Binding-site contacts:
Ligand atom C1 contacts residue ASN265 of chain 1.C at 1.4 Å.
Ligand atom C5 contacts residue ASN265 of chain 1.C at 3.7 Å.
Ligand atom C5 contacts residue NAG1 of chain 1.KB at 4.4 Å.
Ligand atom N2 contacts residue ASN265 of chain 1.C at 2.9 Å (h-bond).
Ligand atom C8 contacts residue ILE286 of chain 1.C at 4.0 Å (hydrophobic).
Ligand atom C2 contacts residue NAG1 of chain 1.KB at 3.4 Å.
Ligand atom O7 contacts residue ASN265 of chain 1.C at 4.3 Å.
Ligand atom O3 contacts residue NAG1 of chain 1.KB at 4.3 Å.
Ligand atom C2 contacts residue ASN265 of chain 1.C at 2.5 Å.
Ligand atom C7 contacts residue NAG1 of chain 1.KB at 4.1 Å.
Ligand atom C7 contacts residue ILE286 of chain 1.C at 3.6 Å (hydrophobic).
Ligand atom C4 contacts residue ASN265 of chain 1.C at 4.2 Å.
Ligand atom C4 contacts residue NAG1 of chain 1.KB at 4.5 Å.
Ligand atom C7 contacts residue ASN265 of chain 1.C at 3.8 Å.
Ligand atom C1 contacts residue NAG1 of chain 1.KB at 3.3 Å.
Ligand atom O5 contacts residue ASN265 of chain 1.C at 2.4 Å (h-bond).
Ligand atom C3 contacts residue ASN265 of chain 1.C at 3.8 Å.
Ligand atom C3 contacts residue NAG1 of chain 1.KB at 3.4 Å.
Ligand atom O5 contacts residue NAG1 of chain 1.KB at 4.4 Å.
Ligand atom N2 contacts residue ILE286 of chain 1.C at 4.2 Å.
Ligand atom O7 contacts residue ILE286 of chain 1.C at 3.4 Å.
Ligand atom C8 contacts residue NAG1 of chain 1.KB at 4.5 Å.
Ligand atom N2 contacts residue NAG1 of chain 1.KB at 3.0 Å (h-bond).

Sequence of chain 1.C:
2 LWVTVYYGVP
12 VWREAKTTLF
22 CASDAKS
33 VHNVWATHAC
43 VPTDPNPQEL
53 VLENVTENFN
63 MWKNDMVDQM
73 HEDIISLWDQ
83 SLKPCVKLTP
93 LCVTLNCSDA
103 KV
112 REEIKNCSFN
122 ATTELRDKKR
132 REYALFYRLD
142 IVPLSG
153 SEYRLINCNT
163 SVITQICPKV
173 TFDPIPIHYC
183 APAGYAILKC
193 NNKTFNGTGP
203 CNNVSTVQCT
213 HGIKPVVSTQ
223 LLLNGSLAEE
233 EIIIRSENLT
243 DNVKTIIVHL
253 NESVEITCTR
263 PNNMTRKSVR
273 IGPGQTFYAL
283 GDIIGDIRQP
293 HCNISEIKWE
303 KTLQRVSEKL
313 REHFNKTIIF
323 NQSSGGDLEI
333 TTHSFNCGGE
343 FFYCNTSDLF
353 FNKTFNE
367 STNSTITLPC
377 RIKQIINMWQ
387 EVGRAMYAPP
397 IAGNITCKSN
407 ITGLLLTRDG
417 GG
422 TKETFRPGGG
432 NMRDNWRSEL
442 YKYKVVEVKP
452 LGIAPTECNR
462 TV

The small molecule below binds the protein below.
Small molecule (SMILES): CC(=O)N[C@@H]1[C@@H](O)[C@H](O)[C@@H](CO)O[C@H]1O